Binding-site contacts:
Ligand atom O8 contacts residue LYS212 of chain 1.A at 2.9 Å (salt-bridge).
Ligand atom C4 contacts residue GLU38 of chain 1.A at 3.7 Å.
Ligand atom C11 contacts residue TRP98 of chain 1.A at 3.9 Å (hydrophobic).
Ligand atom C2 contacts residue ASP70 of chain 1.A at 4.0 Å.
Ligand atom C1 contacts residue ARG290 of chain 1.A at 3.5 Å.
Ligand atom C8 contacts residue LYS212 of chain 1.A at 3.6 Å.
Ligand atom O9 contacts residue ALA166 of chain 1.A at 3.4 Å.
Ligand atom C6 contacts residue TYR324 of chain 1.A at 3.7 Å (hydrophobic).
Ligand atom O1B contacts residue TYR324 of chain 1.A at 3.5 Å (h-bond).
Ligand atom C2 contacts residue TYR324 of chain 1.A at 3.2 Å (hydrophobic).
Ligand atom C4 contacts residue TYR324 of chain 1.A at 3.3 Å (hydrophobic).
Ligand atom C1 contacts residue ARG37 of chain 1.A at 4.0 Å.
Ligand atom C1 contacts residue TYR324 of chain 1.A at 3.1 Å (hydrophobic).
Ligand atom O1B contacts residue ARG290 of chain 1.A at 2.8 Å (salt-bridge).
Ligand atom C3 contacts residue TYR324 of chain 1.A at 3.0 Å (hydrophobic).
Ligand atom C4 contacts residue GLU197 of chain 1.A at 4.0 Å.
Ligand atom O2 contacts residue ASP70 of chain 1.A at 2.9 Å (salt-bridge).
Ligand atom C4 contacts residue ASP70 of chain 1.A at 3.9 Å.
Ligand atom C6 contacts residue GLU197 of chain 1.A at 3.7 Å.
Ligand atom C3 contacts residue ARG37 of chain 1.A at 3.8 Å.
Ligand atom O8 contacts residue GLU196 of chain 1.A at 2.4 Å (salt-bridge).
Ligand atom O10 contacts residue ASP70 of chain 1.A at 3.6 Å.
Ligand atom O1A contacts residue TYR324 of chain 1.A at 3.4 Å (h-bond).
Ligand atom C9 contacts residue GLU196 of chain 1.A at 3.6 Å.
Ligand atom O1A contacts residue ARG37 of chain 1.A at 2.9 Å (salt-bridge).
Ligand atom O1A contacts residue ARG290 of chain 1.A at 2.9 Å (salt-bridge).
Ligand atom C3 contacts residue ASP70 of chain 1.A at 3.4 Å.
Ligand atom O10 contacts residue ARG71 of chain 1.A at 2.8 Å (salt-bridge).
Ligand atom C10 contacts residue ARG71 of chain 1.A at 4.0 Å.
Ligand atom O9 contacts residue GLU196 of chain 1.A at 2.7 Å (salt-bridge).
Ligand atom C9 contacts residue ALA166 of chain 1.A at 3.7 Å (hydrophobic).
Ligand atom C8 contacts residue GLU196 of chain 1.A at 3.5 Å.
Ligand atom C3 contacts residue GLU38 of chain 1.A at 3.5 Å.
Ligand atom O4 contacts residue ASP70 of chain 1.A at 3.4 Å (salt-bridge).
Ligand atom C5 contacts residue ASP70 of chain 1.A at 4.0 Å.
Ligand atom O4 contacts residue GLU38 of chain 1.A at 3.2 Å (salt-bridge).
Ligand atom O9 contacts residue ARG144 of chain 1.A at 3.8 Å.
Ligand atom O8 contacts residue GLU197 of chain 1.A at 4.0 Å.
Ligand atom C11 contacts residue ILE142 of chain 1.A at 3.9 Å (hydrophobic).
Ligand atom O6 contacts residue TYR324 of chain 1.A at 3.1 Å (h-bond).

The protein below binds the small molecule below.
Small molecule (SMILES): CC(=O)N[C@H]1[C@H]([C@H](O)[C@H](O)CO)O[C@@](O)(C(=O)O)C[C@@H]1O

Sequence of chain 1.A:
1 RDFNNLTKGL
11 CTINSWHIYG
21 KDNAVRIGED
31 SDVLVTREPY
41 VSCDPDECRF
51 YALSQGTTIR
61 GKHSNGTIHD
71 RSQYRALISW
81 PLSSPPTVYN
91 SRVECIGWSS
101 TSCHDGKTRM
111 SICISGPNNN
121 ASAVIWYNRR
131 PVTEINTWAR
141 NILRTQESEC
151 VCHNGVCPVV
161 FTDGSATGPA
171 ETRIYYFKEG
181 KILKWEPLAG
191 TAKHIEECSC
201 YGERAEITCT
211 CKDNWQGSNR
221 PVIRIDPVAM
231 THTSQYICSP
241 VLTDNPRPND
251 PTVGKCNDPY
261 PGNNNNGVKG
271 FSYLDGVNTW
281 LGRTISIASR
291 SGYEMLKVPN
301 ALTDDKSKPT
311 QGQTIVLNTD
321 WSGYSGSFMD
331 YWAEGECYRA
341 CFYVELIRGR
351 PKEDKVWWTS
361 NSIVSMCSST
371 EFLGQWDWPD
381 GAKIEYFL